Binding-site contacts:
Ligand atom C2 contacts residue ILE318 of chain 1.D at 4.1 Å (hydrophobic).
Ligand atom C5 contacts residue SER48 of chain 1.D at 4.1 Å.
Ligand atom C6 contacts residue LEU141 of chain 1.D at 4.2 Å (hydrophobic).
Ligand atom C3 contacts residue LEU309 of chain 1.A at 4.0 Å (hydrophobic).
Ligand atom C2 contacts residue NAD1 of chain 1.S at 3.5 Å.
Ligand atom C5 contacts residue LEU57 of chain 1.D at 3.4 Å (hydrophobic).
Ligand atom C7 contacts residue HIS67 of chain 1.D at 3.0 Å.
Ligand atom N8 contacts residue PHE93 of chain 1.D at 3.1 Å.
Ligand atom N8 contacts residue NAD1 of chain 1.S at 4.0 Å.
Ligand atom C1 contacts residue NAD1 of chain 1.S at 4.1 Å.
Ligand atom C3 contacts residue NAD1 of chain 1.S at 4.0 Å.
Ligand atom C6 contacts residue SER48 of chain 1.D at 3.9 Å.
Ligand atom C4 contacts residue VAL294 of chain 1.D at 3.4 Å (hydrophobic).
Ligand atom C7 contacts residue ZN1 of chain 1.Q at 3.0 Å.
Ligand atom C7 contacts residue SER48 of chain 1.D at 3.8 Å.
Ligand atom O9 contacts residue ZN1 of chain 1.Q at 2.4 Å.
Ligand atom N8 contacts residue CYS174 of chain 1.D at 4.4 Å.
Ligand atom C7 contacts residue CYS174 of chain 1.D at 3.3 Å (hydrophobic).
Ligand atom O9 contacts residue PHE93 of chain 1.D at 4.4 Å.
Ligand atom N8 contacts residue ZN1 of chain 1.Q at 4.2 Å.
Ligand atom C2 contacts residue VAL294 of chain 1.D at 4.5 Å (hydrophobic).
Ligand atom C3 contacts residue ILE318 of chain 1.D at 4.1 Å (hydrophobic).
Ligand atom N8 contacts residue SER48 of chain 1.D at 4.0 Å.
Ligand atom C5 contacts residue VAL294 of chain 1.D at 3.8 Å (hydrophobic).
Ligand atom O9 contacts residue NAD1 of chain 1.S at 3.8 Å.
Ligand atom C2 contacts residue PHE93 of chain 1.D at 4.0 Å (hydrophobic).
Ligand atom C2 contacts residue LEU116 of chain 1.D at 4.2 Å (hydrophobic).
Ligand atom C7 contacts residue NAD1 of chain 1.S at 4.1 Å.
Ligand atom C4 contacts residue LEU57 of chain 1.D at 4.0 Å (hydrophobic).
Ligand atom O9 contacts residue CYS46 of chain 1.D at 3.9 Å.
Ligand atom O9 contacts residue HIS67 of chain 1.D at 2.6 Å (h-bond).
Ligand atom C6 contacts residue LEU57 of chain 1.D at 4.2 Å (hydrophobic).
Ligand atom N8 contacts residue HIS67 of chain 1.D at 4.3 Å.
Ligand atom C1 contacts residue PHE93 of chain 1.D at 4.2 Å (hydrophobic).
Ligand atom C7 contacts residue PHE93 of chain 1.D at 3.3 Å (hydrophobic).
Ligand atom C1 contacts residue SER48 of chain 1.D at 3.5 Å.
Ligand atom N8 contacts residue LEU141 of chain 1.D at 4.5 Å.
Ligand atom O9 contacts residue CYS174 of chain 1.D at 3.5 Å (h-bond).
Ligand atom C3 contacts residue VAL294 of chain 1.D at 3.4 Å (hydrophobic).
Ligand atom O9 contacts residue SER48 of chain 1.D at 2.8 Å (h-bond).

A protein and the small-molecule ligand that binds it are described below.
Small molecule (SMILES): O=CNC1CCCCC1

Sequence of chain 1.D:
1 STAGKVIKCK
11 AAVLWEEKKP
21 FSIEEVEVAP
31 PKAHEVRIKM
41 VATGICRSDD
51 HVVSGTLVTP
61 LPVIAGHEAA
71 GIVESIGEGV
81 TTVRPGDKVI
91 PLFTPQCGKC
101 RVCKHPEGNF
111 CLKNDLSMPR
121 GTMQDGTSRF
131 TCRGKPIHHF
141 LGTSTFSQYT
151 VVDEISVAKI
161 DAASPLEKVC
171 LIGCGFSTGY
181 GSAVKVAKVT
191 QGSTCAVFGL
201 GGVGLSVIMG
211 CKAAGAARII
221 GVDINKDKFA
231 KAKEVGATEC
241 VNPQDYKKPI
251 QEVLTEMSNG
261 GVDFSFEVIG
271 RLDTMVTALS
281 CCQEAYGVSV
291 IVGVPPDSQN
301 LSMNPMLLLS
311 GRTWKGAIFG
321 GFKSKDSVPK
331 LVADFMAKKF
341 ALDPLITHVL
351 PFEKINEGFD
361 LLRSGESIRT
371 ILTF

Sequence of chain 1.A:
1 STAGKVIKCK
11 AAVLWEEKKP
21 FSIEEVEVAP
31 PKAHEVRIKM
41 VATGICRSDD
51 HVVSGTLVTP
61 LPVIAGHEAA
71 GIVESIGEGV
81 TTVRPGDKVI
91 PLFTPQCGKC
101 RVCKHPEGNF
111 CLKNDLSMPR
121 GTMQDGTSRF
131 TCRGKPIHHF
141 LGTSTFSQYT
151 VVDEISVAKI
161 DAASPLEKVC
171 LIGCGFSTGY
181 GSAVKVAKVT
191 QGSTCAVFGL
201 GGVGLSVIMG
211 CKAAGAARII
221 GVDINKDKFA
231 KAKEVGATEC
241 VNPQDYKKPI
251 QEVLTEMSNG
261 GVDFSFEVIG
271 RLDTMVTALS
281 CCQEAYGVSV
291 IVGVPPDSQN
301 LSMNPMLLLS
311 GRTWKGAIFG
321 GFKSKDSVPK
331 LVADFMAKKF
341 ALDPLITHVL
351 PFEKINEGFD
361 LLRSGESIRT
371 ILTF